The small molecule below binds the protein below.
Small molecule (SMILES): C=CCc1ccc(Oc2ccccc2)c(O)c1

Sequence of chain 1.B:
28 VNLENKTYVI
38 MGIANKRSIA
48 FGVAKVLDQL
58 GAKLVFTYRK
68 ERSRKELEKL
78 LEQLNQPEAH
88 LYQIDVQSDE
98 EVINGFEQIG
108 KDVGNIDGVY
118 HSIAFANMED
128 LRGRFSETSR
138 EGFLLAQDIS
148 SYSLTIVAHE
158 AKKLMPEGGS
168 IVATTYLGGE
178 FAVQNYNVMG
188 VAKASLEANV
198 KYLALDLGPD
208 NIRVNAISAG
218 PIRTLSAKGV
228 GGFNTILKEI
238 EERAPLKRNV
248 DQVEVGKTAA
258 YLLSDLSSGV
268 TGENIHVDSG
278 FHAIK

Binding-site contacts:
Ligand atom CAF contacts residue ALA121 of chain 1.B at 3.7 Å (hydrophobic).
Ligand atom OAB contacts residue LYS190 of chain 1.B at 3.7 Å.
Ligand atom CAD contacts residue LEU128 of chain 1.B at 3.9 Å (hydrophobic).
Ligand atom CAE contacts residue LEU128 of chain 1.B at 3.6 Å (hydrophobic).
Ligand atom CAD contacts residue ALA123 of chain 1.B at 3.9 Å (hydrophobic).
Ligand atom CAL contacts residue NAP1 of chain 1.M at 3.2 Å.
Ligand atom CAK contacts residue TYR183 of chain 1.B at 3.6 Å (hydrophobic).
Ligand atom CAG contacts residue VAL227 of chain 1.B at 4.0 Å (hydrophobic).
Ligand atom OAM contacts residue SER223 of chain 1.B at 3.6 Å.
Ligand atom CAI contacts residue VAL227 of chain 1.B at 4.1 Å (hydrophobic).
Ligand atom CAN contacts residue NAP1 of chain 1.M at 3.2 Å.
Ligand atom CAN contacts residue TYR183 of chain 1.B at 3.6 Å (hydrophobic).
Ligand atom CAH contacts residue SER223 of chain 1.B at 3.5 Å.
Ligand atom OAM contacts residue NAP1 of chain 1.M at 3.1 Å (h-bond).
Ligand atom CAQ contacts residue NAP1 of chain 1.M at 3.4 Å.
Ligand atom CAA contacts residue TYR173 of chain 1.B at 3.8 Å (hydrophobic).
Ligand atom CAO contacts residue NAP1 of chain 1.M at 3.3 Å.
Ligand atom CAH contacts residue NAP1 of chain 1.M at 3.8 Å.
Ligand atom OAB contacts residue NAP1 of chain 1.M at 2.4 Å (h-bond).
Ligand atom CAL contacts residue TYR173 of chain 1.B at 3.8 Å (hydrophobic).
Ligand atom CAK contacts residue NAP1 of chain 1.M at 3.3 Å.
Ligand atom CAC contacts residue PHE230 of chain 1.B at 3.7 Å (hydrophobic).
Ligand atom CAC contacts residue TYR173 of chain 1.B at 3.7 Å (hydrophobic).
Ligand atom CAK contacts residue TYR173 of chain 1.B at 3.9 Å (hydrophobic).
Ligand atom CAJ contacts residue ALA224 of chain 1.B at 3.7 Å (hydrophobic).
Ligand atom CAF contacts residue PHE122 of chain 1.B at 3.8 Å (hydrophobic).
Ligand atom CAI contacts residue ALA224 of chain 1.B at 3.9 Å (hydrophobic).
Ligand atom CAE contacts residue MET186 of chain 1.B at 4.1 Å (hydrophobic).
Ligand atom CAA contacts residue VAL227 of chain 1.B at 3.6 Å (hydrophobic).
Ligand atom CAI contacts residue PHE230 of chain 1.B at 3.9 Å (hydrophobic).
Ligand atom CAL contacts residue PRO218 of chain 1.B at 4.0 Å (hydrophobic).
Ligand atom CAJ contacts residue NAP1 of chain 1.M at 3.4 Å.
Ligand atom CAD contacts residue MET186 of chain 1.B at 3.8 Å (hydrophobic).
Ligand atom CAI contacts residue NAP1 of chain 1.M at 3.2 Å.
Ligand atom OAB contacts residue TYR183 of chain 1.B at 2.8 Å (h-bond).
Ligand atom CAL contacts residue PHE230 of chain 1.B at 3.8 Å (hydrophobic).
Ligand atom CAA contacts residue TYR183 of chain 1.B at 3.8 Å (hydrophobic).
Ligand atom CAH contacts residue ALA121 of chain 1.B at 3.9 Å (hydrophobic).
Ligand atom CAP contacts residue SER223 of chain 1.B at 3.7 Å.
Ligand atom CAP contacts residue NAP1 of chain 1.M at 3.6 Å.